Binding-site contacts:
Ligand atom O7 contacts residue ASP43 of chain 1.A at 3.6 Å.
Ligand atom N2 contacts residue ARG25 of chain 1.A at 4.3 Å.
Ligand atom O5 contacts residue ASN42 of chain 1.A at 2.3 Å (h-bond).
Ligand atom O6 contacts residue ASN42 of chain 1.A at 4.5 Å.
Ligand atom C7 contacts residue ARG25 of chain 1.A at 4.3 Å.
Ligand atom N2 contacts residue ASN42 of chain 1.A at 3.1 Å (h-bond).
Ligand atom C8 contacts residue SER24 of chain 1.A at 3.6 Å.
Ligand atom C4 contacts residue ASN42 of chain 1.A at 4.3 Å.
Ligand atom C2 contacts residue ASN42 of chain 1.A at 2.6 Å.
Ligand atom C7 contacts residue ASN42 of chain 1.A at 3.6 Å.
Ligand atom O7 contacts residue ARG25 of chain 1.A at 4.1 Å.
Ligand atom C3 contacts residue SER24 of chain 1.A at 4.2 Å.
Ligand atom C7 contacts residue SER24 of chain 1.A at 3.8 Å.
Ligand atom N2 contacts residue SER24 of chain 1.A at 3.0 Å (h-bond).
Ligand atom C3 contacts residue ASN42 of chain 1.A at 3.9 Å.
Ligand atom C5 contacts residue ASN42 of chain 1.A at 3.7 Å.
Ligand atom O7 contacts residue ASN42 of chain 1.A at 3.6 Å.
Ligand atom C1 contacts residue SER24 of chain 1.A at 4.0 Å.
Ligand atom C2 contacts residue SER24 of chain 1.A at 3.9 Å.
Ligand atom C8 contacts residue TRP23 of chain 1.A at 3.5 Å (hydrophobic).
Ligand atom C8 contacts residue ARG25 of chain 1.A at 4.0 Å.
Ligand atom C1 contacts residue ASN42 of chain 1.A at 1.4 Å.

This protein binds this small molecule.
Small molecule (SMILES): CC(=O)N[C@@H]1[C@@H](O)[C@H](O)[C@@H](CO)O[C@H]1O

Sequence of chain 1.A:
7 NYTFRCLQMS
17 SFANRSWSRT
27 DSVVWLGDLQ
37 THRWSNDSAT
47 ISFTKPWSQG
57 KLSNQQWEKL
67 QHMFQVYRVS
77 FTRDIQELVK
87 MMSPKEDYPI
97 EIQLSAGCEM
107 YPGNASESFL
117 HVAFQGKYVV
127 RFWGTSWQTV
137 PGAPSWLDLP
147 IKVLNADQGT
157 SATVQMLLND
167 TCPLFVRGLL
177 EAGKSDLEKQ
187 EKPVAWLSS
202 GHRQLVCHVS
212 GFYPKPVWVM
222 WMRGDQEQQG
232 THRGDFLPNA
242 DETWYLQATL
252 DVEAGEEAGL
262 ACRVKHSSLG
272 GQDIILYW